Binding-site contacts:
Ligand atom O7 contacts residue TYR77 of chain 1.A at 3.5 Å.
Ligand atom C4 contacts residue ILE124 of chain 1.A at 3.6 Å (hydrophobic).
Ligand atom CL1 contacts residue GLY236 of chain 1.A at 3.5 Å.
Ligand atom C24 contacts residue ILE116 of chain 1.A at 3.6 Å (hydrophobic).
Ligand atom N23 contacts residue GLY17 of chain 1.A at 3.9 Å.
Ligand atom N23 contacts residue ILE116 of chain 1.A at 3.5 Å.
Ligand atom N25 contacts residue GLY236 of chain 1.A at 3.5 Å (h-bond).
Ligand atom N25 contacts residue ASP38 of chain 1.A at 2.8 Å (salt-bridge).
Ligand atom C16 contacts residue ASP234 of chain 1.A at 3.8 Å.
Ligand atom O7 contacts residue ILE124 of chain 1.A at 3.9 Å.
Ligand atom C10 contacts residue ASP38 of chain 1.A at 3.9 Å.
Ligand atom C21 contacts residue GLY19 of chain 1.A at 3.9 Å.
Ligand atom C14 contacts residue GLY236 of chain 1.A at 3.5 Å.
Ligand atom C22 contacts residue THR238 of chain 1.A at 3.9 Å.
Ligand atom O17 contacts residue GLY236 of chain 1.A at 3.5 Å (h-bond).
Ligand atom O17 contacts residue ASP234 of chain 1.A at 3.9 Å.
Ligand atom CL1 contacts residue THR237 of chain 1.A at 3.7 Å.
Ligand atom C11 contacts residue TYR77 of chain 1.A at 3.8 Å (hydrophobic).
Ligand atom C12 contacts residue LEU36 of chain 1.A at 3.8 Å (hydrophobic).
Ligand atom C12 contacts residue TRP121 of chain 1.A at 3.7 Å (hydrophobic).
Ligand atom N25 contacts residue ASP234 of chain 1.A at 2.8 Å (salt-bridge).
Ligand atom CL1 contacts residue SER235 of chain 1.A at 3.9 Å.
Ligand atom C19 contacts residue GLY236 of chain 1.A at 3.9 Å.
Ligand atom C16 contacts residue GLY236 of chain 1.A at 3.4 Å.
Ligand atom C20 contacts residue GLY236 of chain 1.A at 3.0 Å.
Ligand atom N25 contacts residue GLY40 of chain 1.A at 3.7 Å.
Ligand atom N15 contacts residue ASP38 of chain 1.A at 2.7 Å (salt-bridge).
Ligand atom CL1 contacts residue THR238 of chain 1.A at 3.7 Å.
Ligand atom C3 contacts residue TYR77 of chain 1.A at 3.8 Å (hydrophobic).
Ligand atom C22 contacts residue GLY19 of chain 1.A at 3.6 Å.
Ligand atom C22 contacts residue GLY17 of chain 1.A at 3.5 Å.
Ligand atom C21 contacts residue GLY236 of chain 1.A at 3.6 Å.
Ligand atom C11 contacts residue PHE114 of chain 1.A at 3.6 Å (hydrophobic).
Ligand atom CL1 contacts residue GLY19 of chain 1.A at 3.5 Å.
Ligand atom C13 contacts residue LEU36 of chain 1.A at 3.9 Å (hydrophobic).
Ligand atom C22 contacts residue GLN18 of chain 1.A at 3.5 Å.
Ligand atom C16 contacts residue ASP38 of chain 1.A at 3.4 Å.
Ligand atom C3 contacts residue TRP82 of chain 1.A at 3.9 Å (hydrophobic).
Ligand atom O7 contacts residue PHE114 of chain 1.A at 3.5 Å.
Ligand atom C8 contacts residue TYR77 of chain 1.A at 3.8 Å (hydrophobic).

Sequence of chain 1.A:
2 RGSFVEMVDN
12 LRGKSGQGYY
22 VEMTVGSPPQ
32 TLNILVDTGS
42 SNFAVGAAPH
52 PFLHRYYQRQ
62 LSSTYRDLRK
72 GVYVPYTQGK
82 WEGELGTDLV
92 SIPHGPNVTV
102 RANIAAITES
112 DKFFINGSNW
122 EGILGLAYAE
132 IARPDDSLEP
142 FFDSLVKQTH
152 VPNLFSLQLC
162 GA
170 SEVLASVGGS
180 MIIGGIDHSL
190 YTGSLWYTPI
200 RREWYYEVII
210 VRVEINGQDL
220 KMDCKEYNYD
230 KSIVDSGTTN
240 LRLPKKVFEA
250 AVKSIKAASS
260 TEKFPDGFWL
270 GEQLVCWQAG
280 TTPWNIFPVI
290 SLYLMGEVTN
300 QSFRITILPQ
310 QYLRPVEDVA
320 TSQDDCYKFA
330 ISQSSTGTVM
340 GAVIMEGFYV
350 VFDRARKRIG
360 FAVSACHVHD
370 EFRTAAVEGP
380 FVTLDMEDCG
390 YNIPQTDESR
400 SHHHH

This protein binds this small molecule.
Small molecule (SMILES): NC1=N[C@@]2(CO1)c1cc(-c3cncc(Cl)c3)ccc1O[C@@H]1COCC[C@H]12